Sequence of chain 1.D:
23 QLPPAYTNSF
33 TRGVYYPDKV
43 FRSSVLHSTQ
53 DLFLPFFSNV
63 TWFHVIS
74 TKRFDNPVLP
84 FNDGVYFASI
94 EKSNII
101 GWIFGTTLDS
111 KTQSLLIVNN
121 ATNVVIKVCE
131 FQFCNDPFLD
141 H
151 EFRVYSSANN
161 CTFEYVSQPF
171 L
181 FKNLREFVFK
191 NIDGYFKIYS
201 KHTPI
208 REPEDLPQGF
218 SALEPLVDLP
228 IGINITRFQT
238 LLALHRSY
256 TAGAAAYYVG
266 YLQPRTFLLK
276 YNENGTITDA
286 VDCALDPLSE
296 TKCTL

Binding-site contacts:
Ligand atom C4 contacts residue ASN120 of chain 1.D at 4.2 Å.
Ligand atom C6 contacts residue ALA121 of chain 1.D at 4.3 Å (hydrophobic).
Ligand atom O7 contacts residue ASN120 of chain 1.D at 4.4 Å.
Ligand atom O5 contacts residue ALA121 of chain 1.D at 4.2 Å.
Ligand atom C2 contacts residue ASN120 of chain 1.D at 2.4 Å.
Ligand atom C5 contacts residue ASN120 of chain 1.D at 3.7 Å.
Ligand atom C4 contacts residue THR122 of chain 1.D at 4.4 Å.
Ligand atom C3 contacts residue ASN120 of chain 1.D at 3.8 Å.
Ligand atom C1 contacts residue ASN120 of chain 1.D at 1.4 Å.
Ligand atom C6 contacts residue THR122 of chain 1.D at 4.2 Å.
Ligand atom C1 contacts residue THR122 of chain 1.D at 4.1 Å.
Ligand atom O5 contacts residue THR122 of chain 1.D at 3.7 Å.
Ligand atom O5 contacts residue ASN120 of chain 1.D at 2.4 Å (h-bond).
Ligand atom C2 contacts residue THR122 of chain 1.D at 3.9 Å.
Ligand atom N2 contacts residue ASN120 of chain 1.D at 2.8 Å (h-bond).
Ligand atom C7 contacts residue ASN120 of chain 1.D at 3.9 Å.

This small molecule binds to this protein.
Small molecule (SMILES): CC(=O)N[C@@H]1[C@@H](O)[C@H](O)[C@@H](CO)O[C@H]1O